Binding-site contacts:
Ligand atom O contacts residue GLN3 of chain 29.E at 3.0 Å (h-bond).
Ligand atom CB contacts residue GLN3 of chain 29.E at 3.6 Å.
Ligand atom N contacts residue VAL4 of chain 29.E at 4.1 Å.
Ligand atom C contacts residue ALA2 of chain 29.E at 4.2 Å (hydrophobic).
Ligand atom CB contacts residue ALA2 of chain 29.E at 4.0 Å (hydrophobic).
Ligand atom O contacts residue VAL4 of chain 29.E at 4.2 Å.
Ligand atom N contacts residue VAL4 of chain 29.E at 3.0 Å (h-bond).
Ligand atom OE1 contacts residue VAL4 of chain 29.E at 3.3 Å (h-bond).
Ligand atom C contacts residue GLN3 of chain 29.E at 3.8 Å.
Ligand atom CB contacts residue ALA2 of chain 29.E at 3.5 Å (hydrophobic).
Ligand atom CA contacts residue GLN3 of chain 29.E at 4.3 Å.
Ligand atom CB contacts residue VAL4 of chain 29.E at 4.2 Å (hydrophobic).
Ligand atom CG2 contacts residue VAL4 of chain 29.E at 3.4 Å (hydrophobic).
Ligand atom O contacts residue VAL4 of chain 29.E at 4.4 Å.
Ligand atom CD contacts residue VAL4 of chain 29.E at 3.8 Å (hydrophobic).
Ligand atom CG1 contacts residue GLN3 of chain 29.E at 3.0 Å.
Ligand atom CA contacts residue ALA2 of chain 29.E at 3.4 Å (hydrophobic).
Ligand atom CA contacts residue ALA2 of chain 29.E at 3.8 Å (hydrophobic).
Ligand atom C contacts residue VAL4 of chain 29.E at 4.4 Å (hydrophobic).
Ligand atom CB contacts residue GLN3 of chain 29.E at 4.1 Å.
Ligand atom C contacts residue VAL4 of chain 29.E at 3.5 Å (hydrophobic).
Ligand atom C contacts residue ALA2 of chain 29.E at 3.6 Å (hydrophobic).
Ligand atom OE2 contacts residue VAL4 of chain 29.E at 3.6 Å.
Ligand atom CB contacts residue VAL4 of chain 29.E at 4.0 Å (hydrophobic).
Ligand atom CA contacts residue VAL4 of chain 29.E at 4.0 Å (hydrophobic).
Ligand atom C contacts residue VAL4 of chain 29.E at 4.5 Å (hydrophobic).
Ligand atom N contacts residue ALA2 of chain 29.E at 4.3 Å.
Ligand atom CG2 contacts residue GLN3 of chain 29.E at 3.9 Å.
Ligand atom N contacts residue ALA2 of chain 29.E at 2.8 Å (h-bond).
Ligand atom CG2 contacts residue ALA2 of chain 29.E at 4.3 Å (hydrophobic).
Ligand atom CG2 contacts residue SER5 of chain 29.E at 3.2 Å.
Ligand atom OG contacts residue GLN3 of chain 29.E at 3.3 Å (h-bond).
Ligand atom N contacts residue GLN3 of chain 29.E at 4.5 Å.
Ligand atom CA contacts residue VAL4 of chain 29.E at 3.5 Å (hydrophobic).

Sequence of chain 29.E:
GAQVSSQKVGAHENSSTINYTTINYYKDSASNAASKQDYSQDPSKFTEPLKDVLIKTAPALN

The protein below binds the small molecule below.
Small molecule (SMILES): CC[C@H](C)[C@H](N)C(=O)N[C@@H](CO)C(=O)N[C@@H](CCC(=O)O)C(=O)N[C@H](C=O)C(C)C